Sequence of chain 1.A:
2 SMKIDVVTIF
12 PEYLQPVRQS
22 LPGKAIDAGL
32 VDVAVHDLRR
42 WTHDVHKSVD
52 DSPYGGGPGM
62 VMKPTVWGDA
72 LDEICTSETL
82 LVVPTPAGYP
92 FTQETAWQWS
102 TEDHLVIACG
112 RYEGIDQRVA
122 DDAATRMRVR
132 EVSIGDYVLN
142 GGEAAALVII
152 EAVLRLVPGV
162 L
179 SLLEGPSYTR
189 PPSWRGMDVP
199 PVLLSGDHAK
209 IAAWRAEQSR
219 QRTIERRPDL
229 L

This small molecule binds to this protein.
Small molecule (SMILES): CN1CCN(Cc2ccc(Cn3ccc4ccc(-c5n[nH]c(N)c5C#N)cc43)cc2)CC1

Binding-site contacts:
Ligand atom C13 contacts residue GLY142 of chain 1.B at 3.7 Å.
Ligand atom C13 contacts residue ARG112 of chain 1.B at 3.6 Å.
Ligand atom C10 contacts residue PRO85 of chain 1.B at 3.3 Å (hydrophobic).
Ligand atom C07 contacts residue PRO87 of chain 1.B at 3.6 Å (hydrophobic).
Ligand atom C27 contacts residue GLU182 of chain 1.A at 3.7 Å.
Ligand atom N03 contacts residue LEU140 of chain 1.B at 3.5 Å (h-bond).
Ligand atom N14 contacts residue ASN141 of chain 1.B at 3.7 Å.
Ligand atom C18 contacts residue GLU114 of chain 1.B at 3.6 Å.
Ligand atom C10 contacts residue GLY142 of chain 1.B at 3.7 Å.
Ligand atom N01 contacts residue SER134 of chain 1.B at 3.0 Å (h-bond).
Ligand atom C11 contacts residue PRO85 of chain 1.B at 3.7 Å (hydrophobic).
Ligand atom N32 contacts residue ILE135 of chain 1.B at 3.7 Å.
Ligand atom C15 contacts residue ASN141 of chain 1.B at 3.4 Å.
Ligand atom C13 contacts residue TYR113 of chain 1.B at 3.5 Å (hydrophobic).
Ligand atom N04 contacts residue TYR138 of chain 1.B at 3.6 Å.
Ligand atom N03 contacts residue VAL139 of chain 1.B at 3.7 Å.
Ligand atom C12 contacts residue GLY111 of chain 1.B at 3.3 Å.
Ligand atom C15 contacts residue LEU140 of chain 1.B at 3.2 Å (hydrophobic).
Ligand atom C09 contacts residue GLY142 of chain 1.B at 3.6 Å.
Ligand atom N01 contacts residue GLY136 of chain 1.B at 2.8 Å (h-bond).
Ligand atom N32 contacts residue ALA146 of chain 1.B at 3.5 Å.
Ligand atom C08 contacts residue GLY142 of chain 1.B at 3.6 Å.
Ligand atom C12 contacts residue GLY142 of chain 1.B at 3.7 Å.
Ligand atom N03 contacts residue TYR138 of chain 1.B at 2.5 Å (h-bond).
Ligand atom C09 contacts residue GLY143 of chain 1.B at 3.6 Å.
Ligand atom N14 contacts residue GLY142 of chain 1.B at 3.6 Å.
Ligand atom C06 contacts residue PRO87 of chain 1.B at 3.5 Å (hydrophobic).
Ligand atom N01 contacts residue ILE135 of chain 1.B at 3.6 Å (h-bond).
Ligand atom C29 contacts residue LEU140 of chain 1.B at 3.6 Å (hydrophobic).
Ligand atom N32 contacts residue PRO85 of chain 1.B at 3.5 Å.
Ligand atom N32 contacts residue THR86 of chain 1.B at 3.5 Å (h-bond).
Ligand atom N04 contacts residue LEU140 of chain 1.B at 3.0 Å (h-bond).
Ligand atom C10 contacts residue GLY143 of chain 1.B at 3.5 Å.
Ligand atom N01 contacts residue TYR138 of chain 1.B at 3.7 Å.
Ligand atom N32 contacts residue VAL133 of chain 1.B at 3.4 Å (h-bond).
Ligand atom C29 contacts residue VAL139 of chain 1.B at 3.7 Å (hydrophobic).
Ligand atom C02 contacts residue TYR138 of chain 1.B at 3.5 Å (hydrophobic).
Ligand atom C16 contacts residue TYR113 of chain 1.B at 3.6 Å (hydrophobic).
Ligand atom C11 contacts residue THR86 of chain 1.B at 3.6 Å.
Ligand atom C15 contacts residue TYR113 of chain 1.B at 3.4 Å (hydrophobic).

Sequence of chain 1.B:
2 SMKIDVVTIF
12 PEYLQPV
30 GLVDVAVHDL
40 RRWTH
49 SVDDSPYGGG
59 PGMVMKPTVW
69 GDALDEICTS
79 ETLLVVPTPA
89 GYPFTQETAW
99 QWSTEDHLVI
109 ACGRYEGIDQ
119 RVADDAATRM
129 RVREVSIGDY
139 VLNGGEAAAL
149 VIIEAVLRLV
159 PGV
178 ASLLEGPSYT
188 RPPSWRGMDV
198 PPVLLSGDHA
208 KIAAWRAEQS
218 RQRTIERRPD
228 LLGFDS